Binding-site contacts:
Ligand atom C13 contacts residue PHE289 of chain 1.A at 3.8 Å (hydrophobic).
Ligand atom C07 contacts residue ASN265 of chain 1.A at 3.9 Å.
Ligand atom C09 contacts residue PHE289 of chain 1.A at 3.9 Å (hydrophobic).
Ligand atom C10 contacts residue LEU285 of chain 1.A at 3.8 Å (hydrophobic).
Ligand atom C15 contacts residue ILE228 of chain 1.B at 3.1 Å (hydrophobic).
Ligand atom C12 contacts residue MET236 of chain 1.B at 3.6 Å (hydrophobic).
Ligand atom C18 contacts residue MET236 of chain 1.B at 3.7 Å (hydrophobic).
Ligand atom C07 contacts residue THR262 of chain 1.A at 4.2 Å.
Ligand atom C07 contacts residue PHE289 of chain 1.A at 4.1 Å (hydrophobic).
Ligand atom C16 contacts residue GLN229 of chain 1.B at 4.1 Å.
Ligand atom C07 contacts residue MET261 of chain 1.A at 3.9 Å (hydrophobic).
Ligand atom C10 contacts residue ASP282 of chain 1.A at 4.2 Å.
Ligand atom C12 contacts residue LEU232 of chain 1.B at 4.2 Å (hydrophobic).
Ligand atom C10 contacts residue ASN265 of chain 1.A at 3.8 Å.
Ligand atom C10 contacts residue MET286 of chain 1.A at 3.6 Å (hydrophobic).
Ligand atom C11 contacts residue ASN265 of chain 1.A at 3.2 Å.
Ligand atom C08 contacts residue PHE289 of chain 1.A at 3.6 Å (hydrophobic).
Ligand atom C15 contacts residue ASN265 of chain 1.A at 3.1 Å.
Ligand atom N04 contacts residue PRO233 of chain 1.B at 3.9 Å.
Ligand atom N04 contacts residue THR262 of chain 1.A at 4.0 Å.
Ligand atom C18 contacts residue VAL290 of chain 1.A at 3.8 Å (hydrophobic).
Ligand atom C17 contacts residue VAL290 of chain 1.A at 4.1 Å (hydrophobic).
Ligand atom C14 contacts residue ASN265 of chain 1.A at 3.8 Å.
Ligand atom O01 contacts residue PHE289 of chain 1.A at 3.2 Å.
Ligand atom C05 contacts residue PHE289 of chain 1.A at 4.0 Å (hydrophobic).
Ligand atom O02 contacts residue LEU232 of chain 1.B at 3.8 Å.
Ligand atom C06 contacts residue ASN265 of chain 1.A at 3.5 Å.
Ligand atom C11 contacts residue ILE228 of chain 1.B at 4.0 Å (hydrophobic).
Ligand atom C14 contacts residue MET286 of chain 1.A at 3.6 Å (hydrophobic).
Ligand atom C09 contacts residue THR262 of chain 1.A at 3.6 Å.
Ligand atom O02 contacts residue MET286 of chain 1.A at 3.3 Å.
Ligand atom N04 contacts residue PHE289 of chain 1.A at 3.8 Å.
Ligand atom C16 contacts residue ASN265 of chain 1.A at 3.4 Å.
Ligand atom C17 contacts residue PHE289 of chain 1.A at 4.1 Å (hydrophobic).
Ligand atom C12 contacts residue PHE289 of chain 1.A at 3.6 Å (hydrophobic).
Ligand atom C12 contacts residue PRO233 of chain 1.B at 4.0 Å (hydrophobic).
Ligand atom O01 contacts residue MET236 of chain 1.B at 3.9 Å.
Ligand atom C14 contacts residue ASP282 of chain 1.A at 3.8 Å.
Ligand atom N03 contacts residue PHE289 of chain 1.A at 3.8 Å.
Ligand atom C16 contacts residue ILE228 of chain 1.B at 3.8 Å (hydrophobic).

Sequence of chain 1.A:
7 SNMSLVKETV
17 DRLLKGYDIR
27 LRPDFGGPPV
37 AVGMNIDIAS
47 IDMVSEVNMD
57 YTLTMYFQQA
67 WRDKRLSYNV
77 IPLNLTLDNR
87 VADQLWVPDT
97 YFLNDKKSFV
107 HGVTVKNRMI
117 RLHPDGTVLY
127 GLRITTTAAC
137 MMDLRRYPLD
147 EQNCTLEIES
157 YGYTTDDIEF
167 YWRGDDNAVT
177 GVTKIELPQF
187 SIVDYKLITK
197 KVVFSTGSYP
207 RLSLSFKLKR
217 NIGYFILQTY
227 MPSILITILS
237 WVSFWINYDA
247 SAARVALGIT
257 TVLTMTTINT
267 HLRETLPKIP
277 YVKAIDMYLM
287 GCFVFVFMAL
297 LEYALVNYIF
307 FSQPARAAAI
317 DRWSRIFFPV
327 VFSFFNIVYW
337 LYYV

This small molecule binds to this protein.
Small molecule (SMILES): CCOC(=O)c1cncn1[C@H](C)c1ccccc1

Sequence of chain 1.B:
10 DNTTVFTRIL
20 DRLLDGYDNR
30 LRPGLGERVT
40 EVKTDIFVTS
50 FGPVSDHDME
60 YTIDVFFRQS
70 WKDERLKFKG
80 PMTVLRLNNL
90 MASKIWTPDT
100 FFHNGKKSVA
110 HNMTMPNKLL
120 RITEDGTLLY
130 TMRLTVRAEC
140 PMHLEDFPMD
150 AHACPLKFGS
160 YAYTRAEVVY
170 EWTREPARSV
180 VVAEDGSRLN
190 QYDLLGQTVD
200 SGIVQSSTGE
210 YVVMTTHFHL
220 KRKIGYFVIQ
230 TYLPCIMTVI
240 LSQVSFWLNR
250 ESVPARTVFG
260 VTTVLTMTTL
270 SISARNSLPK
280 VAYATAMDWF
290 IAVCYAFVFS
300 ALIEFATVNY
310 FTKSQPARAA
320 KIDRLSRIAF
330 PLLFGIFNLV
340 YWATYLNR